Binding-site contacts:
Ligand atom O4 contacts residue PHE898 of chain 1.A at 3.4 Å.
Ligand atom O7 contacts residue TYR687 of chain 1.A at 3.2 Å (h-bond).
Ligand atom O5 contacts residue ASN633 of chain 1.A at 2.3 Å (h-bond).
Ligand atom N2 contacts residue ASN633 of chain 1.A at 2.8 Å (h-bond).
Ligand atom O3 contacts residue PRO662 of chain 1.A at 4.1 Å.
Ligand atom C1 contacts residue ILE659 of chain 1.A at 4.1 Å (hydrophobic).
Ligand atom N2 contacts residue VAL660 of chain 1.A at 3.1 Å (h-bond).
Ligand atom C8 contacts residue PHE898 of chain 1.A at 4.3 Å (hydrophobic).
Ligand atom C7 contacts residue PHE898 of chain 1.A at 4.0 Å (hydrophobic).
Ligand atom O3 contacts residue PHE898 of chain 1.A at 4.0 Å.
Ligand atom C7 contacts residue VAL660 of chain 1.A at 4.1 Å (hydrophobic).
Ligand atom C5 contacts residue ASN633 of chain 1.A at 3.6 Å.
Ligand atom C5 contacts residue ILE659 of chain 1.A at 4.2 Å (hydrophobic).
Ligand atom C1 contacts residue ASN633 of chain 1.A at 1.4 Å.
Ligand atom C8 contacts residue ASN633 of chain 1.A at 3.9 Å.
Ligand atom O7 contacts residue ILE661 of chain 1.A at 4.1 Å.
Ligand atom C4 contacts residue ASN633 of chain 1.A at 4.3 Å.
Ligand atom O6 contacts residue GLN903 of chain 1.A at 3.3 Å (h-bond).
Ligand atom O2 contacts residue TYR687 of chain 1.A at 3.7 Å.
Ligand atom C3 contacts residue ASN633 of chain 1.A at 3.7 Å.
Ligand atom C1 contacts residue VAL660 of chain 1.A at 3.6 Å (hydrophobic).
Ligand atom C2 contacts residue VAL660 of chain 1.A at 3.6 Å (hydrophobic).
Ligand atom C3 contacts residue VAL660 of chain 1.A at 3.4 Å (hydrophobic).
Ligand atom C2 contacts residue ASN633 of chain 1.A at 2.4 Å.
Ligand atom C8 contacts residue LEU259 of chain 1.A at 3.7 Å (hydrophobic).
Ligand atom O7 contacts residue ASN633 of chain 1.A at 4.3 Å.
Ligand atom C8 contacts residue LEU256 of chain 1.A at 3.7 Å (hydrophobic).
Ligand atom O4 contacts residue ILE661 of chain 1.A at 4.3 Å.
Ligand atom C7 contacts residue ASN633 of chain 1.A at 3.5 Å.
Ligand atom C8 contacts residue ILE661 of chain 1.A at 4.0 Å (hydrophobic).
Ligand atom O7 contacts residue PHE898 of chain 1.A at 3.9 Å.
Ligand atom O4 contacts residue GLY257 of chain 1.A at 4.2 Å.
Ligand atom N2 contacts residue PHE898 of chain 1.A at 4.3 Å.
Ligand atom C6 contacts residue GLN903 of chain 1.A at 3.9 Å.
Ligand atom C5 contacts residue GLN903 of chain 1.A at 4.0 Å.
Ligand atom C7 contacts residue TYR687 of chain 1.A at 4.4 Å (hydrophobic).
Ligand atom O5 contacts residue ILE659 of chain 1.A at 3.9 Å.
Ligand atom O1S6 contacts residue SER258 of chain 1.A at 3.3 Å.
Ligand atom O3 contacts residue VAL660 of chain 1.A at 4.0 Å.
Ligand atom O5 contacts residue PRO662 of chain 1.A at 4.3 Å.

The small molecule below binds the protein below.
Small molecule (SMILES): CC(=O)N[C@H]1[C@H](O[C@H]2[C@H](O)[C@@H](NC(C)=O)CO[C@@H]2CO)O[C@H](CO[C@H]2O[C@H](CO)[C@@H](O)[C@H](O)[C@@H]2O)[C@@H](O[C@H]2O[C@H](CO)[C@@H](O)[C@H](O)[C@@H]2O)[C@@H]1O[C@@H]1O[C@H](CS(=O)(=O)O)[C@@H](O)[C@H](O)[C@H]1O

Sequence of chain 1.A:
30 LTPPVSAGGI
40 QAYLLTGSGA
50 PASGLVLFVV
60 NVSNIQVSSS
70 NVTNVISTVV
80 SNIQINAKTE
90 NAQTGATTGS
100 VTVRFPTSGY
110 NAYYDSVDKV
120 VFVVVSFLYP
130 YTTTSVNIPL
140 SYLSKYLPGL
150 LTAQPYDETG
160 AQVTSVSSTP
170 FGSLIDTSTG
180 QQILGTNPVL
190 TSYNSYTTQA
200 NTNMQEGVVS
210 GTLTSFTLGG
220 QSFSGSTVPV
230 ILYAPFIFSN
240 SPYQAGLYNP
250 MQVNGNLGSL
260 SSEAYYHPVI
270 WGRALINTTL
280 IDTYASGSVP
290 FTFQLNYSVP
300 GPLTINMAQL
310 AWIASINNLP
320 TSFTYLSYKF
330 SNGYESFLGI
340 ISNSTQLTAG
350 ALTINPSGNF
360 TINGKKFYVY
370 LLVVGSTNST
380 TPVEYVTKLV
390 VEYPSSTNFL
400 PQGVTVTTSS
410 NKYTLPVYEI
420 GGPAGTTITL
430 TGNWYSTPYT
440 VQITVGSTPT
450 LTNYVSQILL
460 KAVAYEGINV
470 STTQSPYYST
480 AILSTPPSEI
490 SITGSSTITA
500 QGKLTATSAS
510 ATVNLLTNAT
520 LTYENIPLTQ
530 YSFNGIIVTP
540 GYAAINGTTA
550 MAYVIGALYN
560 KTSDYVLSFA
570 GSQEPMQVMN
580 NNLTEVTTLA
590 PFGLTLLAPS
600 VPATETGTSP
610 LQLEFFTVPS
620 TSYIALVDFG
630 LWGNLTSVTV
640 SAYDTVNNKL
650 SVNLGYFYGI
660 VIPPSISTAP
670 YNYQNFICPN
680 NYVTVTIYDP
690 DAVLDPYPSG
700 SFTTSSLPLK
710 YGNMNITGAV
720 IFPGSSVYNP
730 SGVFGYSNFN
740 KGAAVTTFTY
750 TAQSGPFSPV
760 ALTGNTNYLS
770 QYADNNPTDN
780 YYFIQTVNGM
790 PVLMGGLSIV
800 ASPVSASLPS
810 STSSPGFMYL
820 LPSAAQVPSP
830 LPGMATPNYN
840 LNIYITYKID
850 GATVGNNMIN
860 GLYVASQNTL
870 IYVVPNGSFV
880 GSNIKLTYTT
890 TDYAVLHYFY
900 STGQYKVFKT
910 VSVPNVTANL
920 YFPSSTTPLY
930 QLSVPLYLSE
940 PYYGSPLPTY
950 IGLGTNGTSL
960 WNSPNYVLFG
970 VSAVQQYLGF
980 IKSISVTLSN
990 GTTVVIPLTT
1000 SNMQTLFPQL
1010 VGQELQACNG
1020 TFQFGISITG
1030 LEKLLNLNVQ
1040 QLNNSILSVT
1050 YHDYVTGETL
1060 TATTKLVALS